Binding-site contacts:
Ligand atom CB3 contacts residue GLY280 of chain 1.D at 3.8 Å.
Ligand atom OA2 contacts residue PHE291 of chain 1.D at 3.7 Å.
Ligand atom CB3 contacts residue MET279 of chain 1.D at 3.4 Å (hydrophobic).
Ligand atom CA5 contacts residue VAL282 of chain 1.D at 3.8 Å (hydrophobic).
Ligand atom CAE contacts residue VAL282 of chain 1.D at 3.7 Å (hydrophobic).
Ligand atom CA2 contacts residue HIS262 of chain 1.D at 3.4 Å.
Ligand atom CAE contacts residue PHE263 of chain 1.D at 4.1 Å (hydrophobic).
Ligand atom CA3 contacts residue SER281 of chain 1.D at 3.8 Å.
Ligand atom CA2 contacts residue VAL282 of chain 1.D at 3.9 Å (hydrophobic).
Ligand atom CA6 contacts residue HIS262 of chain 1.D at 4.2 Å.
Ligand atom OA2 contacts residue HIS262 of chain 1.D at 3.1 Å.
Ligand atom OA1 contacts residue HIS84 of chain 1.D at 3.6 Å (h-bond).
Ligand atom CA1 contacts residue CU1 of chain 1.V at 3.5 Å.
Ligand atom CB3 contacts residue VAL282 of chain 1.D at 3.6 Å (hydrophobic).
Ligand atom CA1 contacts residue HIS262 of chain 1.D at 3.7 Å.
Ligand atom OA1 contacts residue HIS262 of chain 1.D at 3.8 Å.
Ligand atom CA1 contacts residue ASN259 of chain 1.D at 4.2 Å.
Ligand atom CAE contacts residue HIS262 of chain 1.D at 4.2 Å.
Ligand atom OA1 contacts residue CU1 of chain 1.U at 3.3 Å.
Ligand atom CA1 contacts residue VAL282 of chain 1.D at 4.0 Å (hydrophobic).
Ligand atom CB3 contacts residue SER281 of chain 1.D at 3.8 Å.
Ligand atom CA6 contacts residue ASN259 of chain 1.D at 3.1 Å.
Ligand atom CA2 contacts residue ALA285 of chain 1.D at 4.0 Å (hydrophobic).
Ligand atom OA1 contacts residue HIS60 of chain 1.D at 4.2 Å.
Ligand atom OA1 contacts residue HIS258 of chain 1.D at 3.3 Å.
Ligand atom OA2 contacts residue ALA285 of chain 1.D at 3.3 Å.
Ligand atom CA3 contacts residue VAL282 of chain 1.D at 3.5 Å (hydrophobic).
Ligand atom OA2 contacts residue HIS60 of chain 1.D at 3.4 Å.
Ligand atom CA3 contacts residue HIS262 of chain 1.D at 3.4 Å.
Ligand atom OA2 contacts residue VAL282 of chain 1.D at 4.1 Å.
Ligand atom CB3 contacts residue HIS262 of chain 1.D at 4.0 Å.
Ligand atom OA1 contacts residue CU1 of chain 1.V at 2.8 Å.
Ligand atom CA3 contacts residue ALA285 of chain 1.D at 3.8 Å (hydrophobic).
Ligand atom OA2 contacts residue CU1 of chain 1.V at 3.5 Å.
Ligand atom CA6 contacts residue HIS258 of chain 1.D at 3.7 Å.
Ligand atom CA1 contacts residue HIS258 of chain 1.D at 3.8 Å.
Ligand atom CA3 contacts residue MET279 of chain 1.D at 3.4 Å (hydrophobic).
Ligand atom CA2 contacts residue CU1 of chain 1.V at 3.8 Å.
Ligand atom CA6 contacts residue VAL282 of chain 1.D at 3.9 Å (hydrophobic).
Ligand atom CA5 contacts residue ASN259 of chain 1.D at 3.2 Å.

A protein and the small-molecule ligand that binds it are described below.
Small molecule (SMILES): O=c1cccccc1O

Sequence of chain 1.D:
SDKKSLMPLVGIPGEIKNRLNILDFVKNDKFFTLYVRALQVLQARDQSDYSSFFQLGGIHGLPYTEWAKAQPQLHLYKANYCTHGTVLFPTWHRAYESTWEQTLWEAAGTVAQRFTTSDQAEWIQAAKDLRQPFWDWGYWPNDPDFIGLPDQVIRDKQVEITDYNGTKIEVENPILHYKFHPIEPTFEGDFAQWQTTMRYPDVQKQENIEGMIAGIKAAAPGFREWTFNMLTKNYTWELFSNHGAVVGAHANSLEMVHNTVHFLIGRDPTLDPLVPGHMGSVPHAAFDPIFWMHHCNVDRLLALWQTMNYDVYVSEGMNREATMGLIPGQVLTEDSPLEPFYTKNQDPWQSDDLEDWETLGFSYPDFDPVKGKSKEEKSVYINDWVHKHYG